Binding-site contacts:
Ligand atom C15 contacts residue LEU200 of chain 1.D at 3.4 Å (hydrophobic).
Ligand atom C20 contacts residue MET148 of chain 1.D at 3.7 Å (hydrophobic).
Ligand atom C08 contacts residue LYS100 of chain 1.D at 3.6 Å.
Ligand atom N17 contacts residue TYR150 of chain 1.D at 3.8 Å.
Ligand atom C21 contacts residue MET148 of chain 1.D at 3.7 Å (hydrophobic).
Ligand atom C11 contacts residue VAL85 of chain 1.D at 3.8 Å (hydrophobic).
Ligand atom N17 contacts residue LEU200 of chain 1.D at 3.9 Å.
Ligand atom C19 contacts residue LEU200 of chain 1.D at 3.9 Å (hydrophobic).
Ligand atom C11 contacts residue GLY80 of chain 1.D at 3.2 Å.
Ligand atom C05 contacts residue ARG79 of chain 1.D at 3.5 Å.
Ligand atom C14 contacts residue LEU200 of chain 1.D at 3.7 Å (hydrophobic).
Ligand atom C06 contacts residue GLY80 of chain 1.D at 3.6 Å.
Ligand atom C10 contacts residue GLY83 of chain 1.D at 3.6 Å.
Ligand atom C19 contacts residue ILE77 of chain 1.D at 3.8 Å (hydrophobic).
Ligand atom N18 contacts residue MET151 of chain 1.D at 2.8 Å (h-bond).
Ligand atom N17 contacts residue GLU149 of chain 1.D at 3.0 Å (salt-bridge).
Ligand atom C19 contacts residue ALA98 of chain 1.D at 3.9 Å (hydrophobic).
Ligand atom C09 contacts residue LYS100 of chain 1.D at 3.2 Å.
Ligand atom C16 contacts residue ALA98 of chain 1.D at 3.6 Å (hydrophobic).
Ligand atom C20 contacts residue LEU200 of chain 1.D at 3.9 Å (hydrophobic).
Ligand atom N18 contacts residue TYR150 of chain 1.D at 3.6 Å.
Ligand atom C11 contacts residue ARG79 of chain 1.D at 3.6 Å.
Ligand atom C05 contacts residue GLY80 of chain 1.D at 3.9 Å.
Ligand atom C02 contacts residue VAL85 of chain 1.D at 3.5 Å (hydrophobic).
Ligand atom N18 contacts residue ALA98 of chain 1.D at 3.5 Å.
Ligand atom N17 contacts residue ALA98 of chain 1.D at 3.3 Å.
Ligand atom N03 contacts residue ASP211 of chain 1.D at 3.2 Å (salt-bridge).
Ligand atom C19 contacts residue PHE363 of chain 1.D at 3.8 Å (hydrophobic).
Ligand atom C06 contacts residue ARG79 of chain 1.D at 3.8 Å.
Ligand atom C02 contacts residue ASP211 of chain 1.D at 3.8 Å.
Ligand atom N18 contacts residue GLU149 of chain 1.D at 3.8 Å.
Ligand atom C10 contacts residue GLY80 of chain 1.D at 3.7 Å.
Ligand atom N12 contacts residue ASP211 of chain 1.D at 3.1 Å (salt-bridge).
Ligand atom N17 contacts residue MET151 of chain 1.D at 3.5 Å (h-bond).
Ligand atom C16 contacts residue LEU200 of chain 1.D at 3.5 Å (hydrophobic).
Ligand atom C10 contacts residue LYS100 of chain 1.D at 3.4 Å.
Ligand atom C11 contacts residue GLY83 of chain 1.D at 3.9 Å.
Ligand atom N12 contacts residue VAL85 of chain 1.D at 3.7 Å.
Ligand atom O01 contacts residue VAL85 of chain 1.D at 3.7 Å.
Ligand atom C04 contacts residue GLY78 of chain 1.D at 3.9 Å.

A protein and the small-molecule ligand that binds it are described below.
Small molecule (SMILES): O=C(NCCc1ccccc1)Nc1ccc2[nH]ncc2c1

Sequence of chain 1.D:
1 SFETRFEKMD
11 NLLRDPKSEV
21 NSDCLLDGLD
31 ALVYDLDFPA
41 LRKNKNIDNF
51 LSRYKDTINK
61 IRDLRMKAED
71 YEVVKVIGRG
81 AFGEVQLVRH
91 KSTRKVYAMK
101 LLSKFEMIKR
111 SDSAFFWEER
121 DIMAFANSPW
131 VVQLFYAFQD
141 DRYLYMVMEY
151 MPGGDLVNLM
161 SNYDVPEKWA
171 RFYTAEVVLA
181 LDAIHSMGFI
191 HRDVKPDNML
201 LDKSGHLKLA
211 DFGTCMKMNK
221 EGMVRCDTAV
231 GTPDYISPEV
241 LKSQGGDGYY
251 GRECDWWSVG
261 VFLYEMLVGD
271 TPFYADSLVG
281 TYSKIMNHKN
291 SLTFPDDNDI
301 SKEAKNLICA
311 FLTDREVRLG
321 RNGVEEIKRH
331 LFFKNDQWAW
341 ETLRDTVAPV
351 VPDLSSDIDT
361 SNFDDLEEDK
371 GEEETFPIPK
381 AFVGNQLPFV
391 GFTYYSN